Binding-site contacts:
Ligand atom C2 contacts residue THR248 of chain 1.A at 3.3 Å.
Ligand atom C5 contacts residue ASN246 of chain 1.A at 3.7 Å.
Ligand atom O7 contacts residue ASN246 of chain 1.A at 3.8 Å.
Ligand atom N2 contacts residue THR248 of chain 1.A at 3.0 Å (h-bond).
Ligand atom N2 contacts residue ASN246 of chain 1.A at 3.0 Å (h-bond).
Ligand atom C8 contacts residue ASN249 of chain 1.A at 3.7 Å.
Ligand atom C1 contacts residue ASN246 of chain 1.A at 1.4 Å.
Ligand atom O5 contacts residue ASN246 of chain 1.A at 2.4 Å (h-bond).
Ligand atom C4 contacts residue ASN246 of chain 1.A at 4.3 Å.
Ligand atom C7 contacts residue THR248 of chain 1.A at 4.1 Å.
Ligand atom C2 contacts residue ASN246 of chain 1.A at 2.5 Å.
Ligand atom C8 contacts residue THR248 of chain 1.A at 4.4 Å.
Ligand atom C7 contacts residue ASN246 of chain 1.A at 3.6 Å.
Ligand atom O3 contacts residue THR248 of chain 1.A at 3.6 Å.
Ligand atom C3 contacts residue THR248 of chain 1.A at 4.1 Å.
Ligand atom C3 contacts residue ASN246 of chain 1.A at 3.9 Å.
Ligand atom N2 contacts residue ASN249 of chain 1.A at 4.3 Å.

Sequence of chain 1.A:
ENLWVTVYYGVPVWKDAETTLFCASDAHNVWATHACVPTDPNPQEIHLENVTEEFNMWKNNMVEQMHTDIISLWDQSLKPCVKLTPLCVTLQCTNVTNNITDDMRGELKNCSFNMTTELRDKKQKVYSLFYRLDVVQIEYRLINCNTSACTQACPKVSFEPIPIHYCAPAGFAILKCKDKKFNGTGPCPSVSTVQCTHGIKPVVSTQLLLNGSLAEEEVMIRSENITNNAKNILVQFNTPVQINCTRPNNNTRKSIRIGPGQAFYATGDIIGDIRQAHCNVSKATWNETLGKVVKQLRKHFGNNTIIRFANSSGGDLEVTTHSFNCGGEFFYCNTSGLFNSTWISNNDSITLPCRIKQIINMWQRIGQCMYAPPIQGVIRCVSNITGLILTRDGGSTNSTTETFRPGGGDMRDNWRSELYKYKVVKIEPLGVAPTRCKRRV

The protein below binds the small molecule below.
Small molecule (SMILES): CC(=O)N[C@@H]1[C@@H](O)[C@H](O)[C@@H](CO)O[C@H]1O